Sequence of chain 1.C:
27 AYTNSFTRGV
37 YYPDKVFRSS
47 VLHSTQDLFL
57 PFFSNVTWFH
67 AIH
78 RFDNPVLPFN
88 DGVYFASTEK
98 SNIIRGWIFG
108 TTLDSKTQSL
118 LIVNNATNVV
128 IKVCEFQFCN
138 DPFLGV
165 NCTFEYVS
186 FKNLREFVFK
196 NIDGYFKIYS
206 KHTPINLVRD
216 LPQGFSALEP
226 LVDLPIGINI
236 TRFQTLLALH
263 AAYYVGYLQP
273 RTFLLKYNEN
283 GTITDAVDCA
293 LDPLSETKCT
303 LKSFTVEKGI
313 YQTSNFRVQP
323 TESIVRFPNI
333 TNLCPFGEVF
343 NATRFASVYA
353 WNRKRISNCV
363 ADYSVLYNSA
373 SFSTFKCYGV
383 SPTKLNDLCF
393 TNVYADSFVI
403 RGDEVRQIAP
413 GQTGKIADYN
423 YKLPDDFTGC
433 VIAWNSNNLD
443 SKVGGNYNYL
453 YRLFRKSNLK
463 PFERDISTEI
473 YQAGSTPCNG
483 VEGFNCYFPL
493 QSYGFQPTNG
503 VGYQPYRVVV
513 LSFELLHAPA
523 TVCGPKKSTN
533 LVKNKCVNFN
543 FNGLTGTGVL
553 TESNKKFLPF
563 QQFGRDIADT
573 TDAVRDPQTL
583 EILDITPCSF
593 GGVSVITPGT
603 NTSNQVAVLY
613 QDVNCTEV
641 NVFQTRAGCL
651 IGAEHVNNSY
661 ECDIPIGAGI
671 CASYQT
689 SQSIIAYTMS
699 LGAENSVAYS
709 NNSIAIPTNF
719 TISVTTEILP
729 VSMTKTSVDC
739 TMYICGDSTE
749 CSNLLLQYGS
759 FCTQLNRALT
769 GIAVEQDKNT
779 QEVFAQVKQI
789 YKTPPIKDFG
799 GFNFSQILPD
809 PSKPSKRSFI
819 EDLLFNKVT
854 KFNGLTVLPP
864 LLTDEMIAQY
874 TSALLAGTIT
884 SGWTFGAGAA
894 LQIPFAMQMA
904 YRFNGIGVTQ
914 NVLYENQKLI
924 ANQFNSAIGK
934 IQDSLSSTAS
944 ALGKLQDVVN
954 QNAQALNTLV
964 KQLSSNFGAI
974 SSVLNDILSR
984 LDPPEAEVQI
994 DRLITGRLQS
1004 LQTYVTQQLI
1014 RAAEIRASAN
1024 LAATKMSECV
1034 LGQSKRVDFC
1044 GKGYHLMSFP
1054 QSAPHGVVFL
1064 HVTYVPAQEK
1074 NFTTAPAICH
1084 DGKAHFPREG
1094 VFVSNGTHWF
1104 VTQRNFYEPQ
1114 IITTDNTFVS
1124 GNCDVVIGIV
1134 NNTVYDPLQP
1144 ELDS

This small molecule binds to this protein.
Small molecule (SMILES): CC(=O)N[C@H]1[C@H](O[C@H]2[C@H](O)[C@@H](NC(C)=O)CO[C@@H]2CO)O[C@H](CO)[C@@H](O)[C@@H]1O

Binding-site contacts:
Ligand atom C8 contacts residue ASN1134 of chain 1.C at 4.5 Å.
Ligand atom C1 contacts residue ASN1134 of chain 1.C at 1.4 Å.
Ligand atom C7 contacts residue ASN1134 of chain 1.C at 3.4 Å.
Ligand atom C3 contacts residue ASN1134 of chain 1.C at 3.8 Å.
Ligand atom O7 contacts residue ASN1134 of chain 1.C at 3.5 Å (h-bond).
Ligand atom C4 contacts residue ASN1134 of chain 1.C at 4.2 Å.
Ligand atom N2 contacts residue ASN1134 of chain 1.C at 2.9 Å (h-bond).
Ligand atom O6 contacts residue ASN1134 of chain 1.C at 4.4 Å.
Ligand atom O5 contacts residue ASN1134 of chain 1.C at 2.3 Å (h-bond).
Ligand atom C5 contacts residue ASN1134 of chain 1.C at 3.6 Å.
Ligand atom C2 contacts residue ASN1134 of chain 1.C at 2.4 Å.